This protein binds this small molecule.
Small molecule (SMILES): O=C(O[C@@H]1Cc2c(O)cc(O)cc2O[C@@H]1c1cc(O)c(O)c(O)c1)c1cc(O)c(O)c(O)c1

Binding-site contacts:
Ligand atom O44 contacts residue PHE435 of chain 1.A at 3.1 Å (h-bond).
Ligand atom C39 contacts residue GLU436 of chain 1.A at 4.3 Å.
Ligand atom C26 contacts residue PRO432 of chain 1.A at 3.7 Å (hydrophobic).
Ligand atom C20 contacts residue PRO432 of chain 1.A at 4.3 Å (hydrophobic).
Ligand atom O03 contacts residue GLU436 of chain 1.A at 4.0 Å.
Ligand atom C38 contacts residue GLY433 of chain 1.A at 3.6 Å.
Ligand atom C29 contacts residue GLU538 of chain 1.A at 3.8 Å.
Ligand atom C46 contacts residue PHE435 of chain 1.A at 3.9 Å (hydrophobic).
Ligand atom C31 contacts residue GLY433 of chain 1.A at 4.0 Å.
Ligand atom O47 contacts residue GLU436 of chain 1.A at 3.2 Å (salt-bridge).
Ligand atom C39 contacts residue GLY433 of chain 1.A at 4.2 Å.
Ligand atom C49 contacts residue GLU436 of chain 1.A at 4.2 Å.
Ligand atom C24 contacts residue PRO432 of chain 1.A at 3.8 Å (hydrophobic).
Ligand atom O03 contacts residue PRO432 of chain 1.A at 3.9 Å.
Ligand atom O37 contacts residue PRO432 of chain 1.A at 4.0 Å.
Ligand atom C01 contacts residue GLY433 of chain 1.A at 3.9 Å.
Ligand atom C43 contacts residue PHE435 of chain 1.A at 3.8 Å (hydrophobic).
Ligand atom C41 contacts residue GLY433 of chain 1.A at 3.3 Å.
Ligand atom O03 contacts residue LYS563 of chain 1.A at 3.5 Å (salt-bridge).
Ligand atom C26 contacts residue GLU538 of chain 1.A at 3.3 Å.
Ligand atom O50 contacts residue GLU436 of chain 1.A at 3.7 Å.
Ligand atom C29 contacts residue GLY433 of chain 1.A at 3.9 Å.
Ligand atom O44 contacts residue LEU434 of chain 1.A at 3.4 Å (h-bond).
Ligand atom O02 contacts residue PRO432 of chain 1.A at 4.2 Å.
Ligand atom C41 contacts residue LEU434 of chain 1.A at 4.1 Å (hydrophobic).
Ligand atom C46 contacts residue GLY433 of chain 1.A at 4.2 Å.
Ligand atom O37 contacts residue GLY433 of chain 1.A at 3.7 Å.
Ligand atom O44 contacts residue GLY433 of chain 1.A at 3.9 Å.
Ligand atom C21 contacts residue PRO432 of chain 1.A at 4.1 Å (hydrophobic).
Ligand atom C36 contacts residue GLY433 of chain 1.A at 3.8 Å.
Ligand atom C01 contacts residue GLU436 of chain 1.A at 3.8 Å.
Ligand atom C43 contacts residue GLY433 of chain 1.A at 3.7 Å.
Ligand atom C43 contacts residue LEU434 of chain 1.A at 3.8 Å (hydrophobic).
Ligand atom O47 contacts residue PHE435 of chain 1.A at 3.1 Å.
Ligand atom C46 contacts residue GLU436 of chain 1.A at 4.0 Å.
Ligand atom C31 contacts residue PRO432 of chain 1.A at 4.3 Å (hydrophobic).
Ligand atom O03 contacts residue GLY433 of chain 1.A at 3.5 Å.
Ligand atom O03 contacts residue GLU538 of chain 1.A at 3.4 Å (salt-bridge).
Ligand atom O02 contacts residue ALA536 of chain 1.A at 3.4 Å (h-bond).
Ligand atom C29 contacts residue PRO432 of chain 1.A at 4.0 Å (hydrophobic).

Sequence of chain 1.A:
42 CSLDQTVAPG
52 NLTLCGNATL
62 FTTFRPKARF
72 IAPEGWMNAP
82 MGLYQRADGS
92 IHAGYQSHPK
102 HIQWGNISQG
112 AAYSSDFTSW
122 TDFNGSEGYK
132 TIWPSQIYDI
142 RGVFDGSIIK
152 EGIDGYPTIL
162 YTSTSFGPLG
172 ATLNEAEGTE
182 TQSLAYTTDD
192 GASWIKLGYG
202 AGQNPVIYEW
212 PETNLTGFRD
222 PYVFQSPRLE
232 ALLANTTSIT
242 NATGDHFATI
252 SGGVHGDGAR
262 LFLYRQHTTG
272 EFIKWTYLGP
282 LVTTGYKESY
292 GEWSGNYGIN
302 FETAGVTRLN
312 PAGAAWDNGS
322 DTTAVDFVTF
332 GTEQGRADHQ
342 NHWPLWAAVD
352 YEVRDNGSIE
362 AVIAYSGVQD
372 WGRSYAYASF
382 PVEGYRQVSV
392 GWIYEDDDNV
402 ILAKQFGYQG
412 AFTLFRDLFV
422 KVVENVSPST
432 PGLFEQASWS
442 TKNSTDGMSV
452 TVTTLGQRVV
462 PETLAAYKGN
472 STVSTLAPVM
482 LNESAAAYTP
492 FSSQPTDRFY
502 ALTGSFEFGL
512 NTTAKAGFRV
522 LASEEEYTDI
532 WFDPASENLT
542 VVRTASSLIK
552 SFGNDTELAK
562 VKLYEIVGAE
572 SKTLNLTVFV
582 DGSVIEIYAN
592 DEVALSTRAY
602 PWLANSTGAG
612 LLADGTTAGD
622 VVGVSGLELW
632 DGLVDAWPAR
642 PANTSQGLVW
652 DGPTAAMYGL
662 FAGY